The protein below binds the small molecule below.
Small molecule (SMILES): CSCC[C@H](N)C(=O)N[C@@H](C)C(=O)N[C@@H](CO)C(=O)O

Sequence of chain 1.B:
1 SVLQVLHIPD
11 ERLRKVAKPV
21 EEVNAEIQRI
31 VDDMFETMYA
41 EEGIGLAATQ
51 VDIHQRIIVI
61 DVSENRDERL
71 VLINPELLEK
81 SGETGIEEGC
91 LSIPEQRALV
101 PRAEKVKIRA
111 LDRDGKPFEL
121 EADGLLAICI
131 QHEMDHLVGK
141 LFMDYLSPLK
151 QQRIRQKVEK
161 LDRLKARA

Binding-site contacts:
Ligand atom N contacts residue GLU42 of chain 1.B at 3.2 Å (salt-bridge).
Ligand atom N contacts residue GLY89 of chain 1.B at 3.1 Å (h-bond).
Ligand atom N contacts residue GLU133 of chain 1.B at 2.5 Å (salt-bridge).
Ligand atom CA contacts residue HIS132 of chain 1.B at 3.6 Å.
Ligand atom CG contacts residue GLY89 of chain 1.B at 3.9 Å.
Ligand atom OG contacts residue ILE44 of chain 1.B at 3.3 Å.
Ligand atom C contacts residue ILE44 of chain 1.B at 3.7 Å (hydrophobic).
Ligand atom CB contacts residue GLY89 of chain 1.B at 2.9 Å.
Ligand atom CA contacts residue GLU133 of chain 1.B at 3.7 Å.
Ligand atom O contacts residue ARG97 of chain 1.B at 3.6 Å (salt-bridge).
Ligand atom O contacts residue ARG97 of chain 1.B at 2.5 Å (salt-bridge).
Ligand atom N contacts residue CYS90 of chain 1.B at 3.6 Å.
Ligand atom O contacts residue GLY45 of chain 1.B at 3.3 Å (h-bond).
Ligand atom OXT contacts residue ARG97 of chain 1.B at 3.0 Å (salt-bridge).
Ligand atom C contacts residue ARG97 of chain 1.B at 3.0 Å.
Ligand atom CE contacts residue GLY89 of chain 1.B at 3.7 Å.
Ligand atom CA contacts residue GLY89 of chain 1.B at 3.2 Å.
Ligand atom O contacts residue ILE44 of chain 1.B at 2.8 Å (h-bond).
Ligand atom CA contacts residue GLU42 of chain 1.B at 3.8 Å.
Ligand atom C contacts residue ARG97 of chain 1.B at 3.8 Å.
Ligand atom CA contacts residue GLY43 of chain 1.B at 3.9 Å.
Ligand atom CB contacts residue ILE44 of chain 1.B at 3.7 Å (hydrophobic).
Ligand atom CE contacts residue GLU88 of chain 1.B at 3.4 Å.
Ligand atom OG contacts residue GLU42 of chain 1.B at 3.5 Å (salt-bridge).
Ligand atom CB contacts residue HIS132 of chain 1.B at 3.8 Å.
Ligand atom N contacts residue HIS132 of chain 1.B at 3.9 Å.
Ligand atom CA contacts residue ILE44 of chain 1.B at 3.7 Å (hydrophobic).
Ligand atom O contacts residue GLY43 of chain 1.B at 3.2 Å.
Ligand atom CB contacts residue CYS90 of chain 1.B at 3.7 Å (hydrophobic).
Ligand atom CB contacts residue GLU42 of chain 1.B at 3.2 Å.
Ligand atom CG contacts residue HIS132 of chain 1.B at 3.4 Å.
Ligand atom SD contacts residue CYS129 of chain 1.B at 3.8 Å.
Ligand atom N contacts residue GLY45 of chain 1.B at 3.2 Å (h-bond).
Ligand atom CB contacts residue ARG97 of chain 1.B at 3.9 Å.
Ligand atom CG contacts residue GLU133 of chain 1.B at 3.7 Å.
Ligand atom N contacts residue ILE44 of chain 1.B at 3.8 Å.
Ligand atom N contacts residue GLY43 of chain 1.B at 3.7 Å.
Ligand atom C contacts residue GLY89 of chain 1.B at 3.6 Å.
Ligand atom SD contacts residue ILE44 of chain 1.B at 3.9 Å.
Ligand atom O contacts residue ILE44 of chain 1.B at 3.9 Å.